Binding-site contacts:
Ligand atom C1 contacts residue ARG77 of chain 23.E at 3.4 Å.
Ligand atom C3 contacts residue HIS298 of chain 23.E at 3.8 Å.
Ligand atom O1A contacts residue ARG77 of chain 23.E at 3.1 Å (salt-bridge).
Ligand atom O4 contacts residue VAL296 of chain 23.E at 4.0 Å.
Ligand atom C4 contacts residue TYR72 of chain 23.E at 3.4 Å (hydrophobic).
Ligand atom O1A contacts residue SER89 of chain 23.E at 3.4 Å (h-bond).
Ligand atom C2 contacts residue GLY78 of chain 23.E at 4.1 Å.
Ligand atom C5 contacts residue TYR72 of chain 23.E at 3.4 Å (hydrophobic).
Ligand atom C3 contacts residue VAL296 of chain 23.E at 3.7 Å (hydrophobic).
Ligand atom O1B contacts residue ARG77 of chain 23.E at 2.8 Å (salt-bridge).
Ligand atom O3 contacts residue GLY78 of chain 23.E at 3.6 Å.
Ligand atom O1B contacts residue TYR72 of chain 23.E at 3.8 Å.
Ligand atom C7 contacts residue TYR72 of chain 23.E at 3.9 Å (hydrophobic).
Ligand atom C11 contacts residue ASP85 of chain 23.A at 3.8 Å.
Ligand atom C3 contacts residue GLY78 of chain 23.E at 4.0 Å.
Ligand atom C8 contacts residue TYR72 of chain 23.E at 4.1 Å (hydrophobic).
Ligand atom O6 contacts residue ASN93 of chain 23.E at 3.5 Å (h-bond).
Ligand atom C5 contacts residue ASN93 of chain 23.E at 4.1 Å.
Ligand atom O4 contacts residue HIS298 of chain 23.E at 3.0 Å (h-bond).
Ligand atom C1 contacts residue SER89 of chain 23.E at 4.2 Å.
Ligand atom C3 contacts residue GLY78 of chain 23.E at 4.0 Å.
Ligand atom O10 contacts residue THR291 of chain 23.E at 3.8 Å.
Ligand atom O1A contacts residue GLY78 of chain 23.E at 3.3 Å (h-bond).
Ligand atom O4 contacts residue GLY78 of chain 23.E at 3.0 Å.
Ligand atom O4 contacts residue TYR72 of chain 23.E at 4.2 Å.
Ligand atom C1 contacts residue GLY78 of chain 23.E at 4.0 Å.
Ligand atom C6 contacts residue TYR72 of chain 23.E at 3.3 Å (hydrophobic).
Ligand atom C1 contacts residue TYR72 of chain 23.E at 3.8 Å (hydrophobic).
Ligand atom N5 contacts residue TYR72 of chain 23.E at 3.1 Å (h-bond).
Ligand atom C6 contacts residue ASN93 of chain 23.E at 3.4 Å.
Ligand atom O1B contacts residue ASN80 of chain 23.E at 4.2 Å.
Ligand atom C4 contacts residue GLY78 of chain 23.E at 3.3 Å.
Ligand atom O8 contacts residue TYR72 of chain 23.E at 3.5 Å (h-bond).
Ligand atom O4 contacts residue THR291 of chain 23.E at 3.4 Å.
Ligand atom O10 contacts residue ASN293 of chain 23.E at 3.9 Å.
Ligand atom O4 contacts residue ILE79 of chain 23.E at 3.5 Å (h-bond).
Ligand atom C4 contacts residue HIS298 of chain 23.E at 3.6 Å.
Ligand atom O1B contacts residue SER89 of chain 23.E at 4.1 Å.
Ligand atom C8 contacts residue ARG77 of chain 23.E at 4.2 Å.
Ligand atom O1A contacts residue TYR72 of chain 23.E at 3.5 Å.

Sequence of chain 23.E:
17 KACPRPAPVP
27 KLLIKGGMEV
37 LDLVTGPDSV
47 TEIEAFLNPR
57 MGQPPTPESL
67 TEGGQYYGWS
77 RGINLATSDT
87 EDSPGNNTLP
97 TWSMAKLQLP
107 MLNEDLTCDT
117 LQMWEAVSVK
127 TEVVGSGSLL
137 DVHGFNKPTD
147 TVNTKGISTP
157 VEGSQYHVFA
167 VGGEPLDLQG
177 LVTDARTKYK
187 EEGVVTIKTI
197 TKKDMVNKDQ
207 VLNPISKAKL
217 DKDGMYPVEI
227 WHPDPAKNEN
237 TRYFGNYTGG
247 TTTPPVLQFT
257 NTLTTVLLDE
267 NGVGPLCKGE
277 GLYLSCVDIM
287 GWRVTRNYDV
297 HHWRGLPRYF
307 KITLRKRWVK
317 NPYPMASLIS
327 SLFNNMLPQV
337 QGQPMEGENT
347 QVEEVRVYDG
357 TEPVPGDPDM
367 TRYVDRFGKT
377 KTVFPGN

The small molecule below binds the protein below.
Small molecule (SMILES): CC(=O)N[C@@H]1[C@@H](O[C@@H]2O[C@H](CO)[C@H](O)[C@H](O[C@]3(C(=O)O)C[C@H](O)[C@@H](NC(C)=O)[C@H]([C@H](O)[C@H](O)CO)O3)[C@H]2O)[C@H](O)[C@@H](CO[C@]2(C(=O)O)C[C@H](O)[C@@H](NC(C)=O)[C@H]([C@H](O)[C@H](O)CO)O2)O[C@H]1O

Sequence of chain 23.A:
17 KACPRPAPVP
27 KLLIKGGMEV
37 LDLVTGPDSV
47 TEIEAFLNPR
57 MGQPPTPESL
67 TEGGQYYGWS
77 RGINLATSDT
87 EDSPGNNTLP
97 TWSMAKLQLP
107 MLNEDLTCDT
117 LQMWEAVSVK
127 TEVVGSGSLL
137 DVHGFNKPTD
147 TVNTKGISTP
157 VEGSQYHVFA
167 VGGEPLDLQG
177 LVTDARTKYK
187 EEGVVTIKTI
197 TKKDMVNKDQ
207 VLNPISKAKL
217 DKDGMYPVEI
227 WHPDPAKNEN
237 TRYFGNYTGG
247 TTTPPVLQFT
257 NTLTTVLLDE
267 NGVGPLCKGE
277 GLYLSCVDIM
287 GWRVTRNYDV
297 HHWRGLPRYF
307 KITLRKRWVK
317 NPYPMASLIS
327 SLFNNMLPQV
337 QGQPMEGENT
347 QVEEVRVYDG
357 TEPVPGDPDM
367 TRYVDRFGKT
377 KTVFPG